A small-molecule ligand and the protein it binds are described below.
Small molecule (SMILES): CC(=O)N[C@H]1[C@H](O[C@H]2[C@H](O)[C@@H](NC(C)=O)CO[C@@H]2CO)O[C@H](CO)[C@@H](O)[C@@H]1O

Sequence of chain 1.D:
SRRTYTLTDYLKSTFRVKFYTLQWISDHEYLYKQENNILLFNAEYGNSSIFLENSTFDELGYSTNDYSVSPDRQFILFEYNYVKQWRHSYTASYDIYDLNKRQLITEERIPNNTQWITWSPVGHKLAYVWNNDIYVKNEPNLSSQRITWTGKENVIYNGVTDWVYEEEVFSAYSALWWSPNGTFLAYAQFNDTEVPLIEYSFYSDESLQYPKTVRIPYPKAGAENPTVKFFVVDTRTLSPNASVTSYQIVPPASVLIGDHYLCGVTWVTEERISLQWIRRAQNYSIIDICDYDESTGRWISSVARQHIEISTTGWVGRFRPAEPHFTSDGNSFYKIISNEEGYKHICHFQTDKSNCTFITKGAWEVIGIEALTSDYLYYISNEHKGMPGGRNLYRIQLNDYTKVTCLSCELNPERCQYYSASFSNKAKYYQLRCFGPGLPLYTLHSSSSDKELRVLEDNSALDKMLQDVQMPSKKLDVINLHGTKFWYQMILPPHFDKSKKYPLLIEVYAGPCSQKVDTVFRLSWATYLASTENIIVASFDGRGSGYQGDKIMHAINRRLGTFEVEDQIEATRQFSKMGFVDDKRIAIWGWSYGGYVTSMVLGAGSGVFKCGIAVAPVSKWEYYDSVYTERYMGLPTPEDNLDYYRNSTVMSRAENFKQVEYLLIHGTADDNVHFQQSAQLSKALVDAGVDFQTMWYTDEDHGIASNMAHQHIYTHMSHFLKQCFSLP

Binding-site contacts:
Ligand atom C6 contacts residue GLU35 of chain 1.D at 4.1 Å.
Ligand atom C1 contacts residue ASN37 of chain 1.D at 3.4 Å.
Ligand atom C7 contacts residue ASN54 of chain 1.D at 3.4 Å.
Ligand atom C2 contacts residue ASN54 of chain 1.D at 2.8 Å.
Ligand atom C3 contacts residue GLU35 of chain 1.D at 4.5 Å.
Ligand atom C3 contacts residue ASN54 of chain 1.D at 3.9 Å.
Ligand atom N2 contacts residue ASN54 of chain 1.D at 2.9 Å (h-bond).
Ligand atom C1 contacts residue GLU35 of chain 1.D at 3.9 Å.
Ligand atom O5 contacts residue GLU35 of chain 1.D at 3.8 Å.
Ligand atom C4 contacts residue GLU35 of chain 1.D at 4.4 Å.
Ligand atom C4 contacts residue ASN54 of chain 1.D at 4.3 Å.
Ligand atom C5 contacts residue ASN37 of chain 1.D at 3.9 Å.
Ligand atom O7 contacts residue GLU35 of chain 1.D at 3.5 Å (salt-bridge).
Ligand atom O6 contacts residue ASN37 of chain 1.D at 4.1 Å.
Ligand atom C1 contacts residue ASN54 of chain 1.D at 1.4 Å.
Ligand atom O7 contacts residue ASN36 of chain 1.D at 3.8 Å.
Ligand atom O6 contacts residue ASN54 of chain 1.D at 4.5 Å.
Ligand atom C2 contacts residue GLU35 of chain 1.D at 3.8 Å.
Ligand atom C2 contacts residue ASN37 of chain 1.D at 4.1 Å.
Ligand atom C7 contacts residue GLU35 of chain 1.D at 3.7 Å.
Ligand atom O3 contacts residue GLU35 of chain 1.D at 3.8 Å.
Ligand atom N2 contacts residue GLU35 of chain 1.D at 4.2 Å.
Ligand atom O5 contacts residue ASN54 of chain 1.D at 2.3 Å (h-bond).
Ligand atom O5 contacts residue ASN37 of chain 1.D at 2.8 Å (h-bond).
Ligand atom O7 contacts residue ASN54 of chain 1.D at 3.0 Å (h-bond).
Ligand atom C8 contacts residue GLU35 of chain 1.D at 4.3 Å.
Ligand atom C5 contacts residue ASN54 of chain 1.D at 3.5 Å.
Ligand atom C5 contacts residue GLU35 of chain 1.D at 3.4 Å.
Ligand atom C6 contacts residue ASN37 of chain 1.D at 4.1 Å.